Sequence of chain 1.B:
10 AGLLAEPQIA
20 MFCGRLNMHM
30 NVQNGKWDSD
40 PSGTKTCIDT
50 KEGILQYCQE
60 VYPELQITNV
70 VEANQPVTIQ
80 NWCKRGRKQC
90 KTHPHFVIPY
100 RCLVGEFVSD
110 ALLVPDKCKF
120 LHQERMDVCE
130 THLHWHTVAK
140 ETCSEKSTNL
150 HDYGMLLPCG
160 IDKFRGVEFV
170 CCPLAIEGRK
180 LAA

Binding-site contacts:
Ligand atom O1 contacts residue ALA174 of chain 1.B at 4.2 Å.
Ligand atom C3 contacts residue ALA174 of chain 1.B at 4.0 Å (hydrophobic).
Ligand atom O3 contacts residue ALA174 of chain 1.B at 3.6 Å.
Ligand atom O3 contacts residue PRO172 of chain 1.B at 3.5 Å.
Ligand atom C1 contacts residue ALA174 of chain 1.B at 4.1 Å (hydrophobic).
Ligand atom O1 contacts residue PRO172 of chain 1.B at 3.7 Å.
Ligand atom C3 contacts residue LEU173 of chain 1.B at 4.1 Å (hydrophobic).
Ligand atom O3 contacts residue LEU173 of chain 1.B at 2.9 Å (h-bond).
Ligand atom C4 contacts residue LEU173 of chain 1.B at 4.1 Å (hydrophobic).
Ligand atom C2 contacts residue ALA174 of chain 1.B at 3.3 Å (hydrophobic).
Ligand atom C2 contacts residue LEU173 of chain 1.B at 4.5 Å (hydrophobic).

This protein binds this small molecule.
Small molecule (SMILES): C[C@@H](O)CCO